Sequence of chain 1.B:
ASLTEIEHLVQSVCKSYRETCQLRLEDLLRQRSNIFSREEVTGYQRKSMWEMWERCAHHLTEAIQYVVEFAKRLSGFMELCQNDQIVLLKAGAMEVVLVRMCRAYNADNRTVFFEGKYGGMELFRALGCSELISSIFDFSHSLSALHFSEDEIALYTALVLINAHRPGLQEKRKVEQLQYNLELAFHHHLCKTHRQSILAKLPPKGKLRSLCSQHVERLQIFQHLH

Binding-site contacts:
Ligand atom C30 contacts residue LEU153 of chain 1.B at 3.7 Å (hydrophobic).
Ligand atom C9 contacts residue LEU81 of chain 1.B at 3.6 Å (hydrophobic).
Ligand atom C21 contacts residue PHE145 of chain 1.B at 3.6 Å (hydrophobic).
Ligand atom C7 contacts residue MET122 of chain 1.B at 3.7 Å (hydrophobic).
Ligand atom C33 contacts residue ILE157 of chain 1.B at 3.8 Å (hydrophobic).
Ligand atom C22 contacts residue PHE145 of chain 1.B at 3.6 Å (hydrophobic).
Ligand atom C30 contacts residue CYS233 of chain 1.B at 3.6 Å (hydrophobic).
Ligand atom C9 contacts residue HIS80 of chain 1.B at 3.6 Å.
Ligand atom C13 contacts residue ALA125 of chain 1.B at 3.6 Å (hydrophobic).
Ligand atom C16 contacts residue CYS42 of chain 1.B at 3.2 Å (hydrophobic).
Ligand atom O3 contacts residue SO41 of chain 1.F at 2.5 Å (h-bond).
Ligand atom O1 contacts residue LEU44 of chain 1.B at 3.5 Å.
Ligand atom O4 contacts residue LEU153 of chain 1.B at 3.8 Å.
Ligand atom N3 contacts residue MET115 of chain 1.B at 3.2 Å.
Ligand atom C30 contacts residue LEU232 of chain 1.B at 3.0 Å (hydrophobic).
Ligand atom C15 contacts residue ARG124 of chain 1.B at 3.7 Å.
Ligand atom C20 contacts residue PHE145 of chain 1.B at 3.6 Å (hydrophobic).
Ligand atom C32 contacts residue MET115 of chain 1.B at 3.7 Å (hydrophobic).
Ligand atom F1 contacts residue LEU153 of chain 1.B at 3.7 Å.
Ligand atom C16 contacts residue GLN43 of chain 1.B at 3.5 Å.
Ligand atom F3 contacts residue LEU240 of chain 1.B at 3.8 Å.
Ligand atom C5 contacts residue LEU81 of chain 1.B at 3.7 Å (hydrophobic).
Ligand atom O1 contacts residue ARG124 of chain 1.B at 2.9 Å (salt-bridge).
Ligand atom O contacts residue MET122 of chain 1.B at 3.5 Å.
Ligand atom F2 contacts residue LEU148 of chain 1.B at 3.6 Å.
Ligand atom C8 contacts residue ALA84 of chain 1.B at 3.7 Å (hydrophobic).
Ligand atom O2 contacts residue HIS80 of chain 1.B at 3.7 Å.
Ligand atom F4 contacts residue LEU240 of chain 1.B at 3.3 Å.
Ligand atom F3 contacts residue LEU153 of chain 1.B at 3.5 Å.
Ligand atom F6 contacts residue TRP74 of chain 1.B at 3.5 Å.
Ligand atom C33 contacts residue MET115 of chain 1.B at 3.2 Å (hydrophobic).
Ligand atom C19 contacts residue PHE145 of chain 1.B at 3.7 Å (hydrophobic).
Ligand atom F5 contacts residue LEU81 of chain 1.B at 3.4 Å.
Ligand atom F1 contacts residue ILE154 of chain 1.B at 3.3 Å.
Ligand atom C5 contacts residue CYS77 of chain 1.B at 3.4 Å (hydrophobic).
Ligand atom C19 contacts residue MET122 of chain 1.B at 3.6 Å (hydrophobic).
Ligand atom F contacts residue PHE158 of chain 1.B at 3.3 Å.
Ligand atom F1 contacts residue ILE157 of chain 1.B at 3.3 Å.
Ligand atom O2 contacts residue PHE135 of chain 1.B at 3.6 Å.
Ligand atom O2 contacts residue CYS77 of chain 1.B at 3.7 Å.

This small molecule binds to this protein.
Small molecule (SMILES): CC(=O)N1CCN(C(=O)N2CC[C@](c3ccc(C(OCc4c(F)cccc4C#N)(C(F)(F)F)C(F)(F)F)cc3)(S(=O)(=O)c3ccc(F)cc3)C2)CC1